Sequence of chain 1.C:
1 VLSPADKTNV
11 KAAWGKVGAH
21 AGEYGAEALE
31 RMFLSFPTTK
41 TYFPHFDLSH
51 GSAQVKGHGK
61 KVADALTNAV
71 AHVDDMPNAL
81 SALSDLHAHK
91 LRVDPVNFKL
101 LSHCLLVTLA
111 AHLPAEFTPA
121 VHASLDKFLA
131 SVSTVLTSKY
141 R

A small-molecule ligand and the protein it binds are described below.
Small molecule (SMILES): COc1cc(C=O)c(OCc2cccnc2-c2ccnn2C(C)C)cn1

Sequence of chain 1.A:
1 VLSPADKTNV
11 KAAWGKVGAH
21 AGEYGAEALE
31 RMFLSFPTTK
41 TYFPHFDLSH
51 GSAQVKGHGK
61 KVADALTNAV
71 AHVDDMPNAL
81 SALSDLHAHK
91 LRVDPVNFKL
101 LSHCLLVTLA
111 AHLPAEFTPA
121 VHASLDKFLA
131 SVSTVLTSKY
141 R

Binding-site contacts:
Ligand atom N26 contacts residue THR134 of chain 1.C at 3.9 Å.
Ligand atom C25 contacts residue SER131 of chain 1.A at 3.7 Å.
Ligand atom C22 contacts residue SER131 of chain 1.C at 3.8 Å.
Ligand atom C05 contacts residue VAL1 of chain 1.A at 1.8 Å (hydrophobic).
Ligand atom C18 contacts residue VAL1 of chain 1.C at 3.4 Å (hydrophobic).
Ligand atom C06 contacts residue SER138 of chain 1.C at 4.1 Å.
Ligand atom C10 contacts residue THR134 of chain 1.A at 3.6 Å.
Ligand atom C12 contacts residue SER131 of chain 1.A at 4.1 Å.
Ligand atom O09 contacts residue SER131 of chain 1.A at 3.2 Å (h-bond).
Ligand atom C06 contacts residue SER131 of chain 1.A at 3.9 Å.
Ligand atom C19 contacts residue SER131 of chain 1.C at 3.6 Å.
Ligand atom N20 contacts residue SER131 of chain 1.C at 2.8 Å (h-bond).
Ligand atom C24 contacts residue SER131 of chain 1.C at 3.4 Å.
Ligand atom O09 contacts residue VAL1 of chain 1.A at 3.2 Å (h-bond).
Ligand atom C05 contacts residue THR134 of chain 1.C at 3.7 Å.
Ligand atom C05 contacts residue SER131 of chain 1.A at 3.5 Å.
Ligand atom C24 contacts residue VAL135 of chain 1.C at 3.2 Å (hydrophobic).
Ligand atom C08 contacts residue SER131 of chain 1.A at 3.2 Å.
Ligand atom C03 contacts residue THR134 of chain 1.C at 3.9 Å.
Ligand atom C01 contacts residue ALA130 of chain 1.A at 3.5 Å (hydrophobic).
Ligand atom C25 contacts residue THR134 of chain 1.C at 3.8 Å.
Ligand atom C10 contacts residue SER131 of chain 1.A at 3.9 Å.
Ligand atom C18 contacts residue THR134 of chain 1.A at 4.0 Å.
Ligand atom C24 contacts residue THR134 of chain 1.C at 4.0 Å.
Ligand atom C19 contacts residue VAL1 of chain 1.C at 3.4 Å (hydrophobic).
Ligand atom C25 contacts residue VAL1 of chain 1.A at 4.1 Å (hydrophobic).
Ligand atom N26 contacts residue ALA130 of chain 1.A at 4.0 Å.
Ligand atom C04 contacts residue VAL1 of chain 1.A at 2.6 Å (hydrophobic).
Ligand atom O02 contacts residue ALA130 of chain 1.A at 4.1 Å.
Ligand atom C04 contacts residue THR134 of chain 1.C at 3.8 Å.
Ligand atom C23 contacts residue VAL1 of chain 1.A at 3.4 Å (hydrophobic).
Ligand atom C03 contacts residue VAL1 of chain 1.A at 3.9 Å (hydrophobic).
Ligand atom C08 contacts residue THR134 of chain 1.C at 3.7 Å.
Ligand atom C24 contacts residue VAL1 of chain 1.A at 4.0 Å (hydrophobic).
Ligand atom C25 contacts residue THR134 of chain 1.A at 4.0 Å.
Ligand atom N26 contacts residue SER131 of chain 1.A at 4.1 Å.
Ligand atom C08 contacts residue VAL1 of chain 1.A at 2.9 Å (hydrophobic).
Ligand atom C06 contacts residue LEU2 of chain 1.A at 3.3 Å (hydrophobic).
Ligand atom N21 contacts residue SER131 of chain 1.C at 3.7 Å.
Ligand atom C06 contacts residue VAL1 of chain 1.A at 0.5 Å (hydrophobic).